Sequence of chain 1.D:
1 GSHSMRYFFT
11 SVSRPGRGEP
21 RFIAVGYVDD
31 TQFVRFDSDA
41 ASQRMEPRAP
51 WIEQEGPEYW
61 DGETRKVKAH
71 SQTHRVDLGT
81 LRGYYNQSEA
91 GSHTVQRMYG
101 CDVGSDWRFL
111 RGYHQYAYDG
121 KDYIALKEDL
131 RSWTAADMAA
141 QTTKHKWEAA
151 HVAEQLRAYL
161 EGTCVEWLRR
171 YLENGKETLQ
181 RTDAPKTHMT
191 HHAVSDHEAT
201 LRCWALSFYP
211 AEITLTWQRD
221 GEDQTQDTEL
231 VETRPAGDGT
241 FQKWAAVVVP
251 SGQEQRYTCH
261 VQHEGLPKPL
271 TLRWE

Binding-site contacts:
Ligand atom CG contacts residue TYR159 of chain 1.D at 3.4 Å (hydrophobic).
Ligand atom N contacts residue TYR159 of chain 1.D at 3.5 Å.
Ligand atom CA contacts residue ASP77 of chain 1.D at 3.3 Å.
Ligand atom C contacts residue ASP77 of chain 1.D at 3.6 Å.
Ligand atom OD2 contacts residue TYR159 of chain 1.D at 3.4 Å.
Ligand atom OD1 contacts residue LEU156 of chain 1.D at 3.5 Å.
Ligand atom CZ contacts residue GLN155 of chain 1.D at 3.4 Å.
Ligand atom N contacts residue GLU63 of chain 1.D at 3.0 Å (salt-bridge).
Ligand atom CG2 contacts residue TYR59 of chain 1.D at 3.4 Å (hydrophobic).
Ligand atom CB contacts residue ARG97 of chain 1.D at 3.5 Å.
Ligand atom CG2 contacts residue THR73 of chain 1.D at 3.4 Å.
Ligand atom OG1 contacts residue LYS66 of chain 1.D at 3.3 Å.
Ligand atom O contacts residue TYR7 of chain 1.D at 3.4 Å.
Ligand atom O contacts residue THR73 of chain 1.D at 3.1 Å (h-bond).
Ligand atom OXT contacts residue TYR84 of chain 1.D at 3.5 Å (h-bond).
Ligand atom N contacts residue TYR99 of chain 1.D at 2.9 Å (h-bond).
Ligand atom CA contacts residue TYR171 of chain 1.D at 3.5 Å (hydrophobic).
Ligand atom OXT contacts residue THR80 of chain 1.D at 3.6 Å.
Ligand atom O contacts residue LYS66 of chain 1.D at 3.3 Å.
Ligand atom CA contacts residue TYR7 of chain 1.D at 3.1 Å (hydrophobic).
Ligand atom CG2 contacts residue GLU63 of chain 1.D at 3.6 Å.
Ligand atom O contacts residue THR143 of chain 1.D at 2.7 Å (h-bond).
Ligand atom O contacts residue LYS66 of chain 1.D at 2.9 Å (salt-bridge).
Ligand atom CG2 contacts residue ASP77 of chain 1.D at 3.6 Å.
Ligand atom N contacts residue TYR7 of chain 1.D at 3.1 Å (h-bond).
Ligand atom CB contacts residue TYR99 of chain 1.D at 3.6 Å (hydrophobic).
Ligand atom CB contacts residue TYR99 of chain 1.D at 3.4 Å (hydrophobic).
Ligand atom CD1 contacts residue TRP167 of chain 1.D at 3.5 Å (hydrophobic).
Ligand atom C contacts residue TYR7 of chain 1.D at 3.1 Å (hydrophobic).
Ligand atom CG contacts residue VAL152 of chain 1.D at 3.5 Å (hydrophobic).
Ligand atom O contacts residue TRP147 of chain 1.D at 2.8 Å (h-bond).
Ligand atom O contacts residue TYR84 of chain 1.D at 2.6 Å (h-bond).
Ligand atom N contacts residue TYR171 of chain 1.D at 2.7 Å (h-bond).
Ligand atom O contacts residue HIS70 of chain 1.D at 3.2 Å.
Ligand atom O contacts residue TYR159 of chain 1.D at 2.6 Å (h-bond).
Ligand atom N contacts residue ASP77 of chain 1.D at 2.9 Å (salt-bridge).
Ligand atom C contacts residue TYR84 of chain 1.D at 3.4 Å (hydrophobic).
Ligand atom OG1 contacts residue GLU63 of chain 1.D at 2.9 Å (salt-bridge).
Ligand atom CB contacts residue THR143 of chain 1.D at 3.5 Å.
Ligand atom N contacts residue TYR7 of chain 1.D at 3.5 Å (h-bond).

This protein binds this small molecule.
Small molecule (SMILES): CC[C@H](C)[C@H](N)C(=O)N[C@H](C(=O)N[C@@H](CC(=O)O)C(=O)N[C@@H](CCC(N)=O)C(=O)N[C@H](C(=O)N1CCC[C@H]1C(=O)N[C@@H](Cc1ccccc1)C(=O)N[C@@H](CO)C(=O)N[C@H](C(=O)O)C(C)C)C(C)C)[C@@H](C)O